The small molecule below binds the protein below.
Small molecule (SMILES): CC(=O)N[C@@H]1[C@@H](O)[C@H](O)[C@@H](CO)O[C@H]1O

Sequence of chain 1.C:
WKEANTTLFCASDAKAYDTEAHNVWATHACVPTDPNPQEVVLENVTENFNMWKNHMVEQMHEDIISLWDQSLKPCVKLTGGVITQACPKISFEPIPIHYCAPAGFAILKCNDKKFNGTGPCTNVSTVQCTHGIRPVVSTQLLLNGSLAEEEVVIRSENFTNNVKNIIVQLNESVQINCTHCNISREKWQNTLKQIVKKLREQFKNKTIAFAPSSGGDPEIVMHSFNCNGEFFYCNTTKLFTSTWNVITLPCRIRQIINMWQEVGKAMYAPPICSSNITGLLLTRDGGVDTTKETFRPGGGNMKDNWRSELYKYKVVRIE

Binding-site contacts:
Ligand atom C7 contacts residue ARG135 of chain 1.C at 3.5 Å.
Ligand atom C5 contacts residue ASN314 of chain 1.C at 3.7 Å.
Ligand atom O6 contacts residue SER174 of chain 1.C at 4.3 Å.
Ligand atom C1 contacts residue SER174 of chain 1.C at 4.0 Å.
Ligand atom O7 contacts residue ASN145 of chain 1.C at 3.5 Å (h-bond).
Ligand atom N2 contacts residue ASN145 of chain 1.C at 4.4 Å.
Ligand atom C2 contacts residue ASN314 of chain 1.C at 2.5 Å.
Ligand atom C3 contacts residue ASN314 of chain 1.C at 3.8 Å.
Ligand atom C4 contacts residue ASN314 of chain 1.C at 4.2 Å.
Ligand atom C8 contacts residue ARG135 of chain 1.C at 3.5 Å.
Ligand atom N2 contacts residue ASN314 of chain 1.C at 2.9 Å (h-bond).
Ligand atom C7 contacts residue ASN314 of chain 1.C at 3.7 Å.
Ligand atom C8 contacts residue ASN145 of chain 1.C at 2.9 Å.
Ligand atom O7 contacts residue ASN314 of chain 1.C at 4.0 Å.
Ligand atom O5 contacts residue ASN314 of chain 1.C at 2.4 Å (h-bond).
Ligand atom C1 contacts residue ASN314 of chain 1.C at 1.4 Å.
Ligand atom C8 contacts residue NAG1 of chain 1.E at 3.4 Å.
Ligand atom C7 contacts residue ASN145 of chain 1.C at 3.4 Å.
Ligand atom O5 contacts residue SER174 of chain 1.C at 3.9 Å.
Ligand atom O7 contacts residue ARG135 of chain 1.C at 2.8 Å (salt-bridge).